Sequence of chain 1.E:
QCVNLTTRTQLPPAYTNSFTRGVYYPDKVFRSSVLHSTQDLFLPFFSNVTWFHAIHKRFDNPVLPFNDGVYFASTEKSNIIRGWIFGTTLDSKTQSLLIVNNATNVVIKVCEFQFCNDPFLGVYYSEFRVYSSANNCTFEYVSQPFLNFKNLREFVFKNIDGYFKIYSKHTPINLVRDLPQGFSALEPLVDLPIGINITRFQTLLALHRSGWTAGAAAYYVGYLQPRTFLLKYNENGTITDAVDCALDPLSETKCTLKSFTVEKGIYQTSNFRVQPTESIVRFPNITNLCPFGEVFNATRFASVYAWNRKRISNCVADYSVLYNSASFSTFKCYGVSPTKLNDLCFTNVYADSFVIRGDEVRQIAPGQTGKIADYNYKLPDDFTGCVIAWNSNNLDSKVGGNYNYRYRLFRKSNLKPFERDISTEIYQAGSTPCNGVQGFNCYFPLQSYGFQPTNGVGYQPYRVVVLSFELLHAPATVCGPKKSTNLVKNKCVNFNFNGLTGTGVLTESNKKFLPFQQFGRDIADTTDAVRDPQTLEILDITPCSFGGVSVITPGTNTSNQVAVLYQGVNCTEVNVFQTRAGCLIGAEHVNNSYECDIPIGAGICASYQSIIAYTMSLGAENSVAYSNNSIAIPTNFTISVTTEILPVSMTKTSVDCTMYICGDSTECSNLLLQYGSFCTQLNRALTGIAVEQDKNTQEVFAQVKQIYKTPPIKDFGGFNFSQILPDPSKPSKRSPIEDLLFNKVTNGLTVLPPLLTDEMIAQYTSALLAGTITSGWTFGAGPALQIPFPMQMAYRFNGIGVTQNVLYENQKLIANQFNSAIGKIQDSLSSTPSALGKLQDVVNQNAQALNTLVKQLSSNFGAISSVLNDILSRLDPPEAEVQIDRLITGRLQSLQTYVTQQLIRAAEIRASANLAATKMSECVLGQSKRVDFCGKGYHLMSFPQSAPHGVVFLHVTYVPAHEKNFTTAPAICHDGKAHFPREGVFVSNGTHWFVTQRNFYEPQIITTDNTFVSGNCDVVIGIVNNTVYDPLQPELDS

Binding-site contacts:
Ligand atom C8 contacts residue ASN717 of chain 1.E at 4.4 Å.
Ligand atom C5 contacts residue ASN717 of chain 1.E at 3.7 Å.
Ligand atom N2 contacts residue ASN717 of chain 1.E at 2.9 Å (h-bond).
Ligand atom O5 contacts residue ASN717 of chain 1.E at 2.4 Å (h-bond).
Ligand atom C3 contacts residue LEU922 of chain 1.E at 4.2 Å (hydrophobic).
Ligand atom C7 contacts residue LEU922 of chain 1.E at 3.6 Å (hydrophobic).
Ligand atom O4 contacts residue LEU922 of chain 1.E at 3.7 Å.
Ligand atom O7 contacts residue LEU922 of chain 1.E at 3.5 Å.
Ligand atom C6 contacts residue LEU922 of chain 1.E at 4.1 Å (hydrophobic).
Ligand atom O5 contacts residue GLN926 of chain 1.E at 4.3 Å.
Ligand atom C5 contacts residue LEU922 of chain 1.E at 3.8 Å (hydrophobic).
Ligand atom C6 contacts residue GLN926 of chain 1.E at 3.5 Å.
Ligand atom C7 contacts residue ASN717 of chain 1.E at 3.2 Å.
Ligand atom O6 contacts residue ASN717 of chain 1.E at 4.5 Å.
Ligand atom C4 contacts residue ASN717 of chain 1.E at 4.2 Å.
Ligand atom C2 contacts residue ASN717 of chain 1.E at 2.5 Å.
Ligand atom O6 contacts residue GLN926 of chain 1.E at 3.5 Å (h-bond).
Ligand atom C1 contacts residue ASN717 of chain 1.E at 1.4 Å.
Ligand atom O5 contacts residue LEU922 of chain 1.E at 4.4 Å.
Ligand atom C8 contacts residue LEU922 of chain 1.E at 3.8 Å (hydrophobic).
Ligand atom O7 contacts residue ASN717 of chain 1.E at 3.1 Å (h-bond).
Ligand atom C5 contacts residue GLN926 of chain 1.E at 3.9 Å.
Ligand atom C3 contacts residue ASN717 of chain 1.E at 3.8 Å.
Ligand atom N2 contacts residue LEU922 of chain 1.E at 4.3 Å.
Ligand atom C1 contacts residue LEU922 of chain 1.E at 4.2 Å (hydrophobic).
Ligand atom C4 contacts residue LEU922 of chain 1.E at 4.3 Å (hydrophobic).

A small-molecule ligand and the protein it binds are described below.
Small molecule (SMILES): CC(=O)N[C@H]1[C@H](O[C@H]2[C@H](O)[C@@H](NC(C)=O)CO[C@@H]2CO)O[C@H](CO)[C@@H](O)[C@@H]1O